Sequence of chain 1.B:
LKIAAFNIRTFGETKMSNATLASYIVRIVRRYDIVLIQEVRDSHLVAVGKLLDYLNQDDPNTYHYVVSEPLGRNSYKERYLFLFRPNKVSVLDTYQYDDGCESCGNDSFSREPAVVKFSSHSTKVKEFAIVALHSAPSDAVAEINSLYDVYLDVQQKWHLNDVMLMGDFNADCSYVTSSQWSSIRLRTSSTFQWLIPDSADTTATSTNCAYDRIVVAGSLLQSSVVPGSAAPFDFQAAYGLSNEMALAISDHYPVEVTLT

A small-molecule ligand and the protein it binds are described below.
Small molecule (SMILES): CC(=O)N[C@H]1[C@H](O[C@H]2[C@H](O)[C@@H](NC(C)=O)CO[C@@H]2CO)O[C@H](CO)[C@@H](O)[C@@H]1O

Binding-site contacts:
Ligand atom C6 contacts residue ALA248 of chain 1.B at 3.8 Å (hydrophobic).
Ligand atom C1 contacts residue ASN18 of chain 1.B at 1.4 Å.
Ligand atom O6 contacts residue ALA248 of chain 1.B at 3.7 Å.
Ligand atom C5 contacts residue ASN18 of chain 1.B at 3.6 Å.
Ligand atom O5 contacts residue ASN18 of chain 1.B at 2.4 Å (h-bond).
Ligand atom C6 contacts residue MET245 of chain 1.B at 4.2 Å (hydrophobic).
Ligand atom C4 contacts residue ASN18 of chain 1.B at 4.2 Å.
Ligand atom O7 contacts residue ASN18 of chain 1.B at 3.4 Å (h-bond).
Ligand atom C8 contacts residue MET245 of chain 1.B at 3.5 Å (hydrophobic).
Ligand atom C8 contacts residue GLU244 of chain 1.B at 3.7 Å.
Ligand atom C1 contacts residue LEU21 of chain 1.B at 4.2 Å (hydrophobic).
Ligand atom N2 contacts residue ASN18 of chain 1.B at 2.9 Å (h-bond).
Ligand atom C2 contacts residue ASN18 of chain 1.B at 2.3 Å.
Ligand atom O7 contacts residue MET245 of chain 1.B at 3.7 Å.
Ligand atom C6 contacts residue LEU21 of chain 1.B at 4.3 Å (hydrophobic).
Ligand atom O5 contacts residue LEU21 of chain 1.B at 3.8 Å.
Ligand atom C7 contacts residue ASN18 of chain 1.B at 3.5 Å.
Ligand atom C8 contacts residue SER242 of chain 1.B at 4.5 Å.
Ligand atom C3 contacts residue ASN18 of chain 1.B at 3.7 Å.
Ligand atom C7 contacts residue MET245 of chain 1.B at 4.3 Å (hydrophobic).